Sequence of chain 1.D:
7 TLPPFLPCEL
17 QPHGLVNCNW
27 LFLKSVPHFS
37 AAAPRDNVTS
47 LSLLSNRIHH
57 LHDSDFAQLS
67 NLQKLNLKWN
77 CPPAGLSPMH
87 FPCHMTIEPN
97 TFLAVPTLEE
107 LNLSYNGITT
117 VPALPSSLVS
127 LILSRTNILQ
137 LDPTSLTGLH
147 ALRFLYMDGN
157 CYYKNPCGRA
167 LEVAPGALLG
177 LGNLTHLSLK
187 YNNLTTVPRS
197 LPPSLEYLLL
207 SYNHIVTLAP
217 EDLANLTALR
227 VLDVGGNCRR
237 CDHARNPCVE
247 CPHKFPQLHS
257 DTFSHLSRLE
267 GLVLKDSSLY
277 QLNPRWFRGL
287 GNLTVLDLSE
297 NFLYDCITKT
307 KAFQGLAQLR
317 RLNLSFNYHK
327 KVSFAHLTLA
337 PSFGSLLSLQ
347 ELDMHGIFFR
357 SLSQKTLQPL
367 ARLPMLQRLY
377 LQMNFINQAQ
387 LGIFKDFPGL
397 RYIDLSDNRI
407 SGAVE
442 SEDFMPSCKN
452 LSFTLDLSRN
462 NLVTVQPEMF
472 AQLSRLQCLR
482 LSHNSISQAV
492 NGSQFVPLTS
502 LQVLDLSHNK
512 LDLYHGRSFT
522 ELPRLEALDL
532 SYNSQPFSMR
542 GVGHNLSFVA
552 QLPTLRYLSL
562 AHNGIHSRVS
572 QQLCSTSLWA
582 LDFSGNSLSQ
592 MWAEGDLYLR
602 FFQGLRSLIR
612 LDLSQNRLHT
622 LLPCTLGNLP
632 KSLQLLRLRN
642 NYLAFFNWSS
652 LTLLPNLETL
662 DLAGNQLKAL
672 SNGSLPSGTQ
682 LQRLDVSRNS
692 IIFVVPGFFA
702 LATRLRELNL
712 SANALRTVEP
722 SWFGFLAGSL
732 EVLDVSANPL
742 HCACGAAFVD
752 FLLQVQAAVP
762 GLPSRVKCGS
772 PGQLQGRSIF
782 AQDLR

Binding-site contacts:
Ligand atom C2 contacts residue SER263 of chain 1.D at 3.9 Å.
Ligand atom N2 contacts residue GLY287 of chain 1.D at 4.3 Å.
Ligand atom O7 contacts residue ASN288 of chain 1.D at 3.1 Å (h-bond).
Ligand atom C1 contacts residue ASN288 of chain 1.D at 1.4 Å.
Ligand atom C4 contacts residue ASN288 of chain 1.D at 4.2 Å.
Ligand atom C5 contacts residue ASN288 of chain 1.D at 3.6 Å.
Ligand atom C7 contacts residue ASN288 of chain 1.D at 3.5 Å.
Ligand atom O7 contacts residue GLY287 of chain 1.D at 3.9 Å.
Ligand atom C1 contacts residue SER263 of chain 1.D at 3.8 Å.
Ligand atom C3 contacts residue ASN288 of chain 1.D at 3.8 Å.
Ligand atom C2 contacts residue ASN288 of chain 1.D at 2.4 Å.
Ligand atom O5 contacts residue ASN288 of chain 1.D at 2.2 Å (h-bond).
Ligand atom O5 contacts residue SER263 of chain 1.D at 3.5 Å (h-bond).
Ligand atom O6 contacts residue ARG264 of chain 1.D at 3.6 Å.
Ligand atom C8 contacts residue GLY287 of chain 1.D at 3.5 Å.
Ligand atom C7 contacts residue GLY287 of chain 1.D at 3.7 Å.
Ligand atom N2 contacts residue ASN288 of chain 1.D at 3.1 Å (h-bond).
Ligand atom O5 contacts residue ARG264 of chain 1.D at 4.3 Å.
Ligand atom C6 contacts residue ARG264 of chain 1.D at 3.8 Å.

This protein binds this small molecule.
Small molecule (SMILES): CC(=O)N[C@@H]1[C@@H](O)[C@H](O)[C@@H](CO)O[C@H]1O